Binding-site contacts:
Ligand atom C1 contacts residue ASN154 of chain 40.B at 1.4 Å.
Ligand atom C8 contacts residue GLU155 of chain 40.B at 3.8 Å.
Ligand atom C2 contacts residue HIS104 of chain 24.B at 4.4 Å.
Ligand atom C3 contacts residue ASN154 of chain 40.B at 3.8 Å.
Ligand atom O5 contacts residue ASN154 of chain 40.B at 2.4 Å (h-bond).
Ligand atom C5 contacts residue ASN154 of chain 40.B at 3.7 Å.
Ligand atom C4 contacts residue ASN154 of chain 40.B at 4.2 Å.
Ligand atom N2 contacts residue ASN154 of chain 40.B at 2.9 Å (h-bond).
Ligand atom C5 contacts residue HIS104 of chain 24.B at 3.3 Å.
Ligand atom C7 contacts residue ASN154 of chain 40.B at 3.3 Å.
Ligand atom O7 contacts residue GLU155 of chain 40.B at 3.8 Å.
Ligand atom O5 contacts residue HIS104 of chain 24.B at 3.2 Å (h-bond).
Ligand atom C6 contacts residue HIS104 of chain 24.B at 3.7 Å.
Ligand atom O7 contacts residue ASN154 of chain 40.B at 3.1 Å (h-bond).
Ligand atom O7 contacts residue HIS104 of chain 24.B at 4.2 Å.
Ligand atom C2 contacts residue ASN154 of chain 40.B at 2.4 Å.
Ligand atom O6 contacts residue HIS104 of chain 24.B at 2.9 Å.
Ligand atom C8 contacts residue ASN154 of chain 40.B at 3.8 Å.
Ligand atom C1 contacts residue HIS104 of chain 24.B at 3.2 Å.
Ligand atom C7 contacts residue GLU155 of chain 40.B at 4.1 Å.

This small molecule binds to this protein.
Small molecule (SMILES): CC(=O)N[C@@H]1[C@@H](O)[C@H](O)[C@@H](CO)O[C@H]1O

Sequence of chain 24.B:
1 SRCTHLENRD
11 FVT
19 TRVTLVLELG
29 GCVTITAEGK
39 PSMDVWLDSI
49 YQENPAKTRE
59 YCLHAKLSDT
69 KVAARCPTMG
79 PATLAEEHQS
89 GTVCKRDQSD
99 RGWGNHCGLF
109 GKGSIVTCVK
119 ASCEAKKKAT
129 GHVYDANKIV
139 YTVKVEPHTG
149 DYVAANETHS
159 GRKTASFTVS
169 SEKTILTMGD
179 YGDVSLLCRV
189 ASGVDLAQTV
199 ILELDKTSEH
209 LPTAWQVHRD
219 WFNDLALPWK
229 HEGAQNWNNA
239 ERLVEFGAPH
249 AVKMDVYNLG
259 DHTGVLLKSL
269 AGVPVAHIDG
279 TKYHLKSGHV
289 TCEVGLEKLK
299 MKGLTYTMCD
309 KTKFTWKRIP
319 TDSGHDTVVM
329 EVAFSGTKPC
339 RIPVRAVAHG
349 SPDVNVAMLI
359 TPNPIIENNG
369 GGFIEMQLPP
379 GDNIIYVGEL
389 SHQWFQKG

Sequence of chain 40.B:
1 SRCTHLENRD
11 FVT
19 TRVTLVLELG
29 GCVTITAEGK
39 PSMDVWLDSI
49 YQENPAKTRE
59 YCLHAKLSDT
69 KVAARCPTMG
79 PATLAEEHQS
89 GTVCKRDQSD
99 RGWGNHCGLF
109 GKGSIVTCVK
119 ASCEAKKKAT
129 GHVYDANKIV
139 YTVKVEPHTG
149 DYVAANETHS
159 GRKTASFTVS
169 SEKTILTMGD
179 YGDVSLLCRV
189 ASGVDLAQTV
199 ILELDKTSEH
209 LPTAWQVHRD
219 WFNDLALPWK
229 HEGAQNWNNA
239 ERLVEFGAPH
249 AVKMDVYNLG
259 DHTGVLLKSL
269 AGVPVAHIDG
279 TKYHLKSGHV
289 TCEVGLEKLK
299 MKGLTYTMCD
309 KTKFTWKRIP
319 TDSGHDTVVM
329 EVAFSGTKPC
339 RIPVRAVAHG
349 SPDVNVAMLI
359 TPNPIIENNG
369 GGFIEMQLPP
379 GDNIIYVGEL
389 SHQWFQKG